Binding-site contacts:
Ligand atom O2 contacts residue SER201 of chain 1.B at 3.6 Å.
Ligand atom O2 contacts residue HIS447 of chain 1.B at 3.7 Å.
Ligand atom O1 contacts residue GLY122 of chain 1.B at 4.1 Å.
Ligand atom C5 contacts residue GLY123 of chain 1.B at 4.3 Å.
Ligand atom C1 contacts residue LEU342 of chain 1.B at 4.2 Å (hydrophobic).
Ligand atom O1 contacts residue HIS447 of chain 1.B at 3.6 Å (h-bond).
Ligand atom C2 contacts residue LEU77 of chain 1.B at 4.5 Å (hydrophobic).
Ligand atom C3 contacts residue GLY122 of chain 1.B at 3.9 Å.
Ligand atom C5 contacts residue SER201 of chain 1.B at 3.6 Å.
Ligand atom C5 contacts residue HIS447 of chain 1.B at 4.1 Å.
Ligand atom C4 contacts residue GLY123 of chain 1.B at 4.1 Å.
Ligand atom C3 contacts residue GLY123 of chain 1.B at 3.7 Å.
Ligand atom C2 contacts residue LEU342 of chain 1.B at 4.3 Å (hydrophobic).
Ligand atom O1 contacts residue SER201 of chain 1.B at 3.3 Å (h-bond).
Ligand atom C2 contacts residue GLY122 of chain 1.B at 4.3 Å.
Ligand atom O1 contacts residue GLY123 of chain 1.B at 4.4 Å.
Ligand atom C1 contacts residue LEU284 of chain 1.B at 4.3 Å (hydrophobic).
Ligand atom O2 contacts residue ILE339 of chain 1.B at 4.2 Å.

Sequence of chain 1.B:
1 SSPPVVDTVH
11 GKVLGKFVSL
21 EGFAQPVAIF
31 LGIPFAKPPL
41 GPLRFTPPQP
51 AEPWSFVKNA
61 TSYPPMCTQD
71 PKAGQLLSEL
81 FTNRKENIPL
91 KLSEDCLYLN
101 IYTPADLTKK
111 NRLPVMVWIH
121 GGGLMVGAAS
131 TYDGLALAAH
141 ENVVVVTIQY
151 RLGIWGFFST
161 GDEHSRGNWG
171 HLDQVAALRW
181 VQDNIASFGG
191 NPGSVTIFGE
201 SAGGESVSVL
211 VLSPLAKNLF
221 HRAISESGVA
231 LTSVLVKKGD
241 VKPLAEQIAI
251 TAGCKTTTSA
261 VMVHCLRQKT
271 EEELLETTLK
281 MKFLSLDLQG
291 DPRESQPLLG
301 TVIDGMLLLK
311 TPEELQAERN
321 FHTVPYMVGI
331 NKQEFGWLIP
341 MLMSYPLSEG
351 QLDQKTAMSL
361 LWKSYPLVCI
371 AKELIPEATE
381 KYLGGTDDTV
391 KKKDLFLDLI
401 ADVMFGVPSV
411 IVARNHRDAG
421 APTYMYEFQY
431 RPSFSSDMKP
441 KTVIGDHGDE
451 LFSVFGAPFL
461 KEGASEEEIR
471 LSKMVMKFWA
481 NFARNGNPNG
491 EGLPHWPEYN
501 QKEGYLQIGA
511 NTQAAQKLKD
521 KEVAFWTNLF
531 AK

A protein and the small-molecule ligand that binds it are described below.
Small molecule (SMILES): CC[C@H](C)C(=O)O